Binding-site contacts:
Ligand atom O4 contacts residue VAL546 of chain 2.A at 2.6 Å (h-bond).
Ligand atom C1 contacts residue PHE474 of chain 2.A at 3.7 Å (hydrophobic).
Ligand atom C1 contacts residue THR169 of chain 2.A at 4.0 Å.
Ligand atom C6 contacts residue VAL546 of chain 2.A at 3.9 Å (hydrophobic).
Ligand atom F2 contacts residue GLN448 of chain 2.A at 3.0 Å.
Ligand atom C2 contacts residue ASN593 of chain 2.A at 3.5 Å.
Ligand atom O5 contacts residue ASP452 of chain 2.A at 3.9 Å.
Ligand atom F2 contacts residue ALA171 of chain 2.A at 4.0 Å.
Ligand atom C1 contacts residue GLN448 of chain 2.A at 3.6 Å.
Ligand atom C3 contacts residue ASN593 of chain 2.A at 3.8 Å.
Ligand atom F2 contacts residue THR169 of chain 2.A at 3.2 Å.
Ligand atom O6 contacts residue PHE454 of chain 2.A at 3.6 Å.
Ligand atom C4 contacts residue FDA1 of chain 2.B at 4.1 Å.
Ligand atom C4 contacts residue HIS548 of chain 2.A at 3.6 Å.
Ligand atom C2 contacts residue GLN448 of chain 2.A at 3.5 Å.
Ligand atom C6 contacts residue LEU361 of chain 2.A at 3.8 Å (hydrophobic).
Ligand atom O4 contacts residue HIS548 of chain 2.A at 3.5 Å (h-bond).
Ligand atom O6 contacts residue TYR456 of chain 2.A at 2.8 Å (h-bond).
Ligand atom O6 contacts residue LEU361 of chain 2.A at 4.1 Å.
Ligand atom C1 contacts residue ASP452 of chain 2.A at 3.3 Å.
Ligand atom O1 contacts residue THR169 of chain 2.A at 2.8 Å (h-bond).
Ligand atom O5 contacts residue TYR456 of chain 2.A at 4.0 Å.
Ligand atom C2 contacts residue PHE474 of chain 2.A at 3.8 Å (hydrophobic).
Ligand atom O3 contacts residue ASN593 of chain 2.A at 3.0 Å (h-bond).
Ligand atom C6 contacts residue TYR456 of chain 2.A at 3.4 Å (hydrophobic).
Ligand atom O1 contacts residue ASP452 of chain 2.A at 2.5 Å (salt-bridge).
Ligand atom C2 contacts residue FDA1 of chain 2.B at 4.0 Å.
Ligand atom O5 contacts residue PHE474 of chain 2.A at 3.8 Å.
Ligand atom C4 contacts residue PHE474 of chain 2.A at 4.1 Å (hydrophobic).
Ligand atom C3 contacts residue FDA1 of chain 2.B at 3.3 Å.
Ligand atom O5 contacts residue ARG472 of chain 2.A at 3.5 Å.
Ligand atom C2 contacts residue THR169 of chain 2.A at 4.0 Å.
Ligand atom O3 contacts residue FDA1 of chain 2.B at 3.0 Å.
Ligand atom C3 contacts residue HIS548 of chain 2.A at 3.6 Å.
Ligand atom C1 contacts residue ARG472 of chain 2.A at 3.9 Å.
Ligand atom F2 contacts residue FDA1 of chain 2.B at 3.0 Å.
Ligand atom O4 contacts residue FDA1 of chain 2.B at 3.5 Å.
Ligand atom F2 contacts residue ASN593 of chain 2.A at 3.3 Å.
Ligand atom C4 contacts residue VAL546 of chain 2.A at 3.5 Å (hydrophobic).
Ligand atom O3 contacts residue HIS548 of chain 2.A at 2.6 Å (h-bond).

The small molecule below binds the protein below.
Small molecule (SMILES): OC[C@H]1O[C@H](O)[C@H](F)[C@@H](O)[C@@H]1O

Sequence of chain 2.A:
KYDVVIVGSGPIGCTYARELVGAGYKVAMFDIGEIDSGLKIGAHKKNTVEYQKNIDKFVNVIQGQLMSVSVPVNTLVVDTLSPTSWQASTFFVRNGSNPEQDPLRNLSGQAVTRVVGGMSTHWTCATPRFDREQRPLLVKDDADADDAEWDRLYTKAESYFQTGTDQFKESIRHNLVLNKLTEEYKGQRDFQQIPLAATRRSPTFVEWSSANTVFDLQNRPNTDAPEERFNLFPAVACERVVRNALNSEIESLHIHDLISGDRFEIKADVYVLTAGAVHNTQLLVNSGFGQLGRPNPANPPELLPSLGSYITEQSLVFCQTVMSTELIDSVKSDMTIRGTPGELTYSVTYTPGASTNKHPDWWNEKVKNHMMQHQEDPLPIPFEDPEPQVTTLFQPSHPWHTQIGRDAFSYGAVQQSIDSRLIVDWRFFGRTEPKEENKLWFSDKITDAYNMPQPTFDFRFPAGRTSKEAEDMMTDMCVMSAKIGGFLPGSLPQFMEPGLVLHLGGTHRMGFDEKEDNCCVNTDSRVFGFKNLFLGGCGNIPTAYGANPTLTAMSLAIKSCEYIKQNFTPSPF